The protein below binds the small molecule below.
Small molecule (SMILES): CC(=O)N[C@H]1[C@H](O[C@H]2[C@H](O)[C@@H](NC(C)=O)CO[C@@H]2CO)O[C@H](CO)[C@@H](O)[C@@H]1O

Binding-site contacts:
Ligand atom C6 contacts residue ARG412 of chain 1.C at 3.8 Å.
Ligand atom O5 contacts residue THR457 of chain 1.C at 4.2 Å.
Ligand atom C1 contacts residue ASN455 of chain 1.C at 1.4 Å.
Ligand atom N2 contacts residue ASN455 of chain 1.C at 2.8 Å (h-bond).
Ligand atom C7 contacts residue ASN455 of chain 1.C at 3.1 Å.
Ligand atom C4 contacts residue TYR460 of chain 1.C at 4.5 Å (hydrophobic).
Ligand atom C2 contacts residue ASN455 of chain 1.C at 2.4 Å.
Ligand atom C4 contacts residue ASN455 of chain 1.C at 4.3 Å.
Ligand atom C5 contacts residue TYR460 of chain 1.C at 4.3 Å (hydrophobic).
Ligand atom C7 contacts residue THR457 of chain 1.C at 4.1 Å.
Ligand atom O6 contacts residue ASN455 of chain 1.C at 4.2 Å.
Ligand atom C3 contacts residue ASN455 of chain 1.C at 3.8 Å.
Ligand atom N2 contacts residue TYR460 of chain 1.C at 4.3 Å.
Ligand atom O7 contacts residue THR457 of chain 1.C at 3.1 Å.
Ligand atom C8 contacts residue ASN455 of chain 1.C at 4.3 Å.
Ligand atom O5 contacts residue ASN455 of chain 1.C at 2.4 Å (h-bond).
Ligand atom C5 contacts residue ASN455 of chain 1.C at 3.7 Å.
Ligand atom O6 contacts residue TYR460 of chain 1.C at 3.6 Å.
Ligand atom C8 contacts residue ARG412 of chain 1.C at 4.3 Å.
Ligand atom O7 contacts residue ASN455 of chain 1.C at 3.2 Å (h-bond).
Ligand atom C1 contacts residue THR457 of chain 1.C at 4.0 Å.
Ligand atom C5 contacts residue ARG412 of chain 1.C at 3.3 Å.
Ligand atom O6 contacts residue ARG412 of chain 1.C at 3.7 Å.
Ligand atom C2 contacts residue THR457 of chain 1.C at 4.1 Å.
Ligand atom C1 contacts residue ARG412 of chain 1.C at 3.7 Å.
Ligand atom C1 contacts residue TYR460 of chain 1.C at 4.2 Å (hydrophobic).
Ligand atom O5 contacts residue ARG412 of chain 1.C at 3.4 Å (salt-bridge).
Ligand atom O6 contacts residue ILE436 of chain 1.C at 4.1 Å.
Ligand atom C3 contacts residue TYR460 of chain 1.C at 3.8 Å (hydrophobic).
Ligand atom C2 contacts residue TYR460 of chain 1.C at 4.3 Å (hydrophobic).
Ligand atom C6 contacts residue TYR460 of chain 1.C at 3.6 Å (hydrophobic).

Sequence of chain 1.C:
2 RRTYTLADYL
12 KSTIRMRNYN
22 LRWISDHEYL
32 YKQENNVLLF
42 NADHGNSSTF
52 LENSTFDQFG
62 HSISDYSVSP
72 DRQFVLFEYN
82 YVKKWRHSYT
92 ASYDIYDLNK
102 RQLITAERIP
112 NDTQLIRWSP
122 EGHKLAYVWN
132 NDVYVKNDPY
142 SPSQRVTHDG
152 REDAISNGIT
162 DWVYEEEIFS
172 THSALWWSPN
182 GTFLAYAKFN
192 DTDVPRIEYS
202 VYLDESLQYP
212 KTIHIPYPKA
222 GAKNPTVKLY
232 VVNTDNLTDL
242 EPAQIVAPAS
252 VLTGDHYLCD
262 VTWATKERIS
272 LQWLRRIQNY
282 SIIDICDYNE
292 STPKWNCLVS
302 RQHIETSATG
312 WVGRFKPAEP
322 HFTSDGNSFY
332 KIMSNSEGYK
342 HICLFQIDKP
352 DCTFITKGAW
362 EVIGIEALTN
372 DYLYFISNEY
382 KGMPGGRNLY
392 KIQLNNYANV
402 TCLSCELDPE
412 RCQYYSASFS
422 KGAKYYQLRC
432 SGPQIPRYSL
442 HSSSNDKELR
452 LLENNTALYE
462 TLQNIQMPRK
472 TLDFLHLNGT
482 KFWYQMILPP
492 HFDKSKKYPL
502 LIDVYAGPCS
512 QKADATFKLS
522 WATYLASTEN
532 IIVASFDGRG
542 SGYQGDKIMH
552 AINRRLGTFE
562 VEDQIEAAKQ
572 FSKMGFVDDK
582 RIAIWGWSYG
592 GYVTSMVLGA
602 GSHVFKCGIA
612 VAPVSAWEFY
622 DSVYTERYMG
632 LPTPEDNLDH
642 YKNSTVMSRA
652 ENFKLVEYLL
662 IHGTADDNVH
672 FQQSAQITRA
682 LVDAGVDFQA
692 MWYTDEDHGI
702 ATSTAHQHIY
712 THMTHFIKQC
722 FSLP